Binding-site contacts:
Ligand atom C31 contacts residue ALA150 of chain 12.A at 3.1 Å (hydrophobic).
Ligand atom O1 contacts residue TYR152 of chain 12.A at 3.9 Å.
Ligand atom C4 contacts residue MET224 of chain 12.A at 3.8 Å (hydrophobic).
Ligand atom C4B contacts residue LEU106 of chain 12.A at 4.0 Å (hydrophobic).
Ligand atom C4 contacts residue TYR152 of chain 12.A at 3.9 Å (hydrophobic).
Ligand atom C3C contacts residue TYR128 of chain 12.A at 3.9 Å (hydrophobic).
Ligand atom C5C contacts residue TYR128 of chain 12.A at 3.5 Å (hydrophobic).
Ligand atom C5B contacts residue LEU106 of chain 12.A at 3.8 Å (hydrophobic).
Ligand atom N2 contacts residue PHE186 of chain 12.A at 3.7 Å.
Ligand atom C6C contacts residue VAL191 of chain 12.A at 3.2 Å (hydrophobic).
Ligand atom C2C contacts residue TYR152 of chain 12.A at 4.0 Å (hydrophobic).
Ligand atom C7C contacts residue TYR128 of chain 12.A at 3.6 Å (hydrophobic).
Ligand atom C5 contacts residue TYR152 of chain 12.A at 3.8 Å (hydrophobic).
Ligand atom O1B contacts residue ILE104 of chain 12.A at 3.9 Å.
Ligand atom C4C contacts residue ILE104 of chain 12.A at 3.9 Å (hydrophobic).
Ligand atom C7C contacts residue TYR197 of chain 12.A at 3.8 Å (hydrophobic).
Ligand atom C1C contacts residue TYR152 of chain 12.A at 4.0 Å (hydrophobic).
Ligand atom CM1 contacts residue SER107 of chain 12.A at 3.9 Å.
Ligand atom O1 contacts residue PHE186 of chain 12.A at 3.5 Å.
Ligand atom O1 contacts residue ALA24 of chain 12.C at 3.6 Å.
Ligand atom C3 contacts residue PRO174 of chain 12.A at 3.8 Å (hydrophobic).
Ligand atom C3C contacts residue VAL188 of chain 12.A at 3.3 Å (hydrophobic).
Ligand atom C31 contacts residue SER175 of chain 12.A at 3.6 Å.
Ligand atom C3 contacts residue PHE186 of chain 12.A at 3.8 Å (hydrophobic).
Ligand atom N2 contacts residue PRO174 of chain 12.A at 3.9 Å.
Ligand atom C5B contacts residue TYR197 of chain 12.A at 3.8 Å (hydrophobic).
Ligand atom C5C contacts residue ILE104 of chain 12.A at 3.8 Å (hydrophobic).
Ligand atom C4A contacts residue ASN198 of chain 12.A at 3.9 Å.
Ligand atom C2C contacts residue VAL188 of chain 12.A at 3.2 Å (hydrophobic).
Ligand atom N2 contacts residue ALA24 of chain 12.C at 3.4 Å.
Ligand atom C6B contacts residue TYR197 of chain 12.A at 3.7 Å (hydrophobic).
Ligand atom C4C contacts residue TYR152 of chain 12.A at 3.8 Å (hydrophobic).
Ligand atom C7C contacts residue VAL191 of chain 12.A at 4.0 Å (hydrophobic).
Ligand atom C31 contacts residue VAL176 of chain 12.A at 3.3 Å (hydrophobic).
Ligand atom C4 contacts residue PHE186 of chain 12.A at 3.6 Å (hydrophobic).
Ligand atom O1B contacts residue TYR128 of chain 12.A at 3.9 Å.
Ligand atom O1 contacts residue VAL188 of chain 12.A at 3.8 Å.
Ligand atom C5 contacts residue PHE186 of chain 12.A at 3.5 Å (hydrophobic).
Ligand atom C31 contacts residue PRO174 of chain 12.A at 3.4 Å (hydrophobic).
Ligand atom C6B contacts residue LEU106 of chain 12.A at 4.0 Å (hydrophobic).

Sequence of chain 12.C:
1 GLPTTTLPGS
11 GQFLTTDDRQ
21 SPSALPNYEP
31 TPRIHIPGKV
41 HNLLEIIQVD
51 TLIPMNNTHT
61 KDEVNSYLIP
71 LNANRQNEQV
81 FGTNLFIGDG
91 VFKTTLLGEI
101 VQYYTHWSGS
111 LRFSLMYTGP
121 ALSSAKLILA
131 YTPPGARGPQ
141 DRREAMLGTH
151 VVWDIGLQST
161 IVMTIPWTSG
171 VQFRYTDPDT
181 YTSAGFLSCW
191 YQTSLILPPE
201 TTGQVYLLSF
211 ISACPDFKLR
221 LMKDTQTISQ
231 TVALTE

This small molecule binds to this protein.
Small molecule (SMILES): Cc1cc(CCCCCCCOc2ccc(C3=N[C@@H](C)CO3)cc2)on1

Sequence of chain 12.A:
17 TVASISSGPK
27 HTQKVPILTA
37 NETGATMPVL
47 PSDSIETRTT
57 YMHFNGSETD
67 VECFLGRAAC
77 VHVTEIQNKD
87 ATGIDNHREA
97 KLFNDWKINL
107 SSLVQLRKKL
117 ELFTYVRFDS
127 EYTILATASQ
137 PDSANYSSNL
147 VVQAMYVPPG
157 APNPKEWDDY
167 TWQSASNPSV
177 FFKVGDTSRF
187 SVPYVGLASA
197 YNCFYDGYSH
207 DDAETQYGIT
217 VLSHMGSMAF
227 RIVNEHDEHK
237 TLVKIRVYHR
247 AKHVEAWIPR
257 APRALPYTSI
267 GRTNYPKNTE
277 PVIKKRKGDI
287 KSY